Sequence of chain 1.A:
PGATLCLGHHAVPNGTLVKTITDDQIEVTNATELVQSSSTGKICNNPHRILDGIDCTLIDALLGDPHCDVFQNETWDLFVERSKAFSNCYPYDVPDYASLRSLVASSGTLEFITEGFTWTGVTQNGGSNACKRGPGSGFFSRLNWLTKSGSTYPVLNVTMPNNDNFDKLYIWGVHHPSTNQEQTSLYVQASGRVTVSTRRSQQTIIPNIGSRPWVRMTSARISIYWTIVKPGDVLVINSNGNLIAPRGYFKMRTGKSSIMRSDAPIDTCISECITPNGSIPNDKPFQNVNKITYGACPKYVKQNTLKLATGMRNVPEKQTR

The small molecule below binds the protein below.
Small molecule (SMILES): CC(=O)N[C@H]1[C@H](O[C@H]2[C@H](O)[C@@H](NC(C)=O)CO[C@@H]2CO)O[C@H](CO)[C@@H](O[C@@H]2O[C@H](CO)[C@@H](O)[C@H](O)[C@@H]2O)[C@@H]1O

Binding-site contacts:
Ligand atom C3 contacts residue ASN159 of chain 1.A at 3.9 Å.
Ligand atom O7 contacts residue ASN159 of chain 1.A at 2.9 Å (h-bond).
Ligand atom O5 contacts residue ASN159 of chain 1.A at 2.3 Å (h-bond).
Ligand atom C7 contacts residue ASN159 of chain 1.A at 3.2 Å.
Ligand atom C4 contacts residue ASN159 of chain 1.A at 4.3 Å.
Ligand atom C2 contacts residue ASN159 of chain 1.A at 2.6 Å.
Ligand atom C5 contacts residue ASN159 of chain 1.A at 3.7 Å.
Ligand atom C1 contacts residue ASN159 of chain 1.A at 1.4 Å.
Ligand atom O6 contacts residue THR161 of chain 1.A at 4.0 Å.
Ligand atom C8 contacts residue VAL236 of chain 1.A at 4.3 Å (hydrophobic).
Ligand atom N2 contacts residue ASN159 of chain 1.A at 3.1 Å (h-bond).
Ligand atom C8 contacts residue THR161 of chain 1.A at 4.2 Å.
Ligand atom C6 contacts residue THR161 of chain 1.A at 4.0 Å.
Ligand atom C8 contacts residue ASN159 of chain 1.A at 4.5 Å.